Sequence of chain 1.A:
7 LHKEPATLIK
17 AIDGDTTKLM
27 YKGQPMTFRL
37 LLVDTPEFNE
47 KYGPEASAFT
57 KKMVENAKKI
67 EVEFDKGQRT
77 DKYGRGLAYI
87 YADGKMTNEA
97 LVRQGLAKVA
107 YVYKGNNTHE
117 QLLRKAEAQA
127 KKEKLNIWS

The small molecule below binds the protein below.
Small molecule (SMILES): Cc1cn([C@H]2C[C@H](OP(=O)(O)O)[C@@H](COP(=O)(O)O)O2)c(=O)[nH]c1=O

Binding-site contacts:
Ligand atom O4 contacts residue LEU83 of chain 1.A at 3.7 Å.
Ligand atom P1 contacts residue LYS78 of chain 1.A at 3.7 Å.
Ligand atom O4P contacts residue ARG35 of chain 1.A at 2.9 Å (salt-bridge).
Ligand atom O4' contacts residue ARG81 of chain 1.A at 3.0 Å (salt-bridge).
Ligand atom O3' contacts residue LYS78 of chain 1.A at 3.4 Å (salt-bridge).
Ligand atom C5M contacts residue LEU36 of chain 1.A at 4.0 Å (hydrophobic).
Ligand atom O4' contacts residue TYR79 of chain 1.A at 4.0 Å.
Ligand atom N3 contacts residue LEU83 of chain 1.A at 3.8 Å.
Ligand atom O5' contacts residue ARG35 of chain 1.A at 3.6 Å (salt-bridge).
Ligand atom C5' contacts residue TYR107 of chain 1.A at 3.6 Å (hydrophobic).
Ligand atom O4P contacts residue ARG81 of chain 1.A at 2.8 Å (salt-bridge).
Ligand atom C5 contacts residue LEU83 of chain 1.A at 4.0 Å (hydrophobic).
Ligand atom C4 contacts residue LEU83 of chain 1.A at 3.7 Å (hydrophobic).
Ligand atom O5P contacts residue ASP40 of chain 1.A at 3.4 Å (salt-bridge).
Ligand atom O6P contacts residue GLU43 of chain 1.A at 4.0 Å.
Ligand atom O2P contacts residue LYS78 of chain 1.A at 4.0 Å.
Ligand atom P2 contacts residue ARG81 of chain 1.A at 3.9 Å.
Ligand atom O5P contacts residue ARG35 of chain 1.A at 2.9 Å (salt-bridge).
Ligand atom C5 contacts residue TYR107 of chain 1.A at 4.0 Å (hydrophobic).
Ligand atom O5' contacts residue ARG81 of chain 1.A at 3.0 Å (salt-bridge).
Ligand atom C2' contacts residue TYR107 of chain 1.A at 3.8 Å (hydrophobic).
Ligand atom P2 contacts residue ARG35 of chain 1.A at 3.6 Å.
Ligand atom N3 contacts residue TYR109 of chain 1.A at 3.4 Å.
Ligand atom O2 contacts residue ASP77 of chain 1.A at 3.9 Å.
Ligand atom C3' contacts residue TYR107 of chain 1.A at 4.0 Å (hydrophobic).
Ligand atom C5M contacts residue TYR107 of chain 1.A at 3.7 Å (hydrophobic).
Ligand atom C2 contacts residue TYR109 of chain 1.A at 3.8 Å (hydrophobic).
Ligand atom C5' contacts residue ARG81 of chain 1.A at 4.0 Å.
Ligand atom C2' contacts residue TYR109 of chain 1.A at 3.5 Å (hydrophobic).
Ligand atom O4 contacts residue TYR109 of chain 1.A at 3.8 Å.
Ligand atom O4 contacts residue LEU37 of chain 1.A at 3.8 Å.
Ligand atom C2 contacts residue ASP77 of chain 1.A at 4.0 Å.
Ligand atom O1P contacts residue TYR79 of chain 1.A at 3.6 Å.
Ligand atom C4 contacts residue TYR109 of chain 1.A at 3.6 Å (hydrophobic).
Ligand atom O1P contacts residue LYS78 of chain 1.A at 2.6 Å (salt-bridge).
Ligand atom O2P contacts residue TYR79 of chain 1.A at 2.6 Å (h-bond).
Ligand atom C5M contacts residue ARG35 of chain 1.A at 3.8 Å.
Ligand atom C4' contacts residue ARG81 of chain 1.A at 3.8 Å.
Ligand atom P1 contacts residue TYR79 of chain 1.A at 3.7 Å.
Ligand atom O5P contacts residue CA1 of chain 1.C at 3.0 Å.